Binding-site contacts:
Ligand atom O7 contacts residue ASN57 of chain 6.A at 4.1 Å.
Ligand atom C5 contacts residue ASN57 of chain 6.A at 3.7 Å.
Ligand atom C8 contacts residue ASN57 of chain 6.A at 3.8 Å.
Ligand atom C4 contacts residue ASN57 of chain 6.A at 4.2 Å.
Ligand atom C7 contacts residue ASN57 of chain 6.A at 3.4 Å.
Ligand atom C1 contacts residue ASN57 of chain 6.A at 1.5 Å.
Ligand atom C5 contacts residue ARG14 of chain 6.A at 4.0 Å.
Ligand atom O5 contacts residue ASN57 of chain 6.A at 2.4 Å (h-bond).
Ligand atom C1 contacts residue ARG14 of chain 6.A at 3.9 Å.
Ligand atom O4 contacts residue ARG14 of chain 6.A at 4.1 Å.
Ligand atom N2 contacts residue ASN57 of chain 6.A at 2.8 Å (h-bond).
Ligand atom O5 contacts residue ARG14 of chain 6.A at 4.2 Å.
Ligand atom C2 contacts residue ASN57 of chain 6.A at 2.3 Å.
Ligand atom C3 contacts residue ASN57 of chain 6.A at 3.7 Å.

This protein binds this small molecule.
Small molecule (SMILES): CC(=O)N[C@@H]1[C@@H](O)[C@H](O)[C@@H](CO)O[C@H]1O

Sequence of chain 6.A:
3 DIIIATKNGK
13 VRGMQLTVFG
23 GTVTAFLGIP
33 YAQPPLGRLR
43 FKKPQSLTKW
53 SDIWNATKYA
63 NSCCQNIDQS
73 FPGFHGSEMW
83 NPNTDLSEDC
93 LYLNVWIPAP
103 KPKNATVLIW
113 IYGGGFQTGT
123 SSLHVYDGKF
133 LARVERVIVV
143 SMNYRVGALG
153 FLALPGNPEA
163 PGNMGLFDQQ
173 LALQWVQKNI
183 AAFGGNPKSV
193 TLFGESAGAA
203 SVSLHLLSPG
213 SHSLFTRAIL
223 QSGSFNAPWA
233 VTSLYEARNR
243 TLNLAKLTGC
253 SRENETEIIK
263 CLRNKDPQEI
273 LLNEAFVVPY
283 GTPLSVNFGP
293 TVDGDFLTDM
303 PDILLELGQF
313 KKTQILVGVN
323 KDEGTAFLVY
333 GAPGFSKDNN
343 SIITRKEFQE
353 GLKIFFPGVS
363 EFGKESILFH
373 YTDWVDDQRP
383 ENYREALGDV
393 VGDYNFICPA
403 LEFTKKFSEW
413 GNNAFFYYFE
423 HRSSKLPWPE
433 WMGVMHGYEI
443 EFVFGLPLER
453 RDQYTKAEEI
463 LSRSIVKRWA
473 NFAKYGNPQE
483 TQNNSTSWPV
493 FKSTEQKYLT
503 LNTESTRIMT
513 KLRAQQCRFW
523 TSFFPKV